Sequence of chain 1.D:
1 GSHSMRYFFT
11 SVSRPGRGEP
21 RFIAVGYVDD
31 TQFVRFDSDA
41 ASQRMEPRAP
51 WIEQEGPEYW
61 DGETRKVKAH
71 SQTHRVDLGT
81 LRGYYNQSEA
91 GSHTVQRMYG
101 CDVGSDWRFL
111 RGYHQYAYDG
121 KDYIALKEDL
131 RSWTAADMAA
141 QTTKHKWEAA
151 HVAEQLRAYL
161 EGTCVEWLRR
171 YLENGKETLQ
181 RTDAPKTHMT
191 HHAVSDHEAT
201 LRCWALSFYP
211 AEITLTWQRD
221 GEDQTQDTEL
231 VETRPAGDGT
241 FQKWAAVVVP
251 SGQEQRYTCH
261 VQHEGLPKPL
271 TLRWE

The small molecule below binds the protein below.
Small molecule (SMILES): CSCC[C@H](NC(=O)[C@H](CC(C)C)NC(=O)CN)C(=O)N[C@@H](CC1=CN=C2C=CC=CC12)C(=O)N[C@@H](CC(C)C)C(=O)N[C@@H](CO)C(=O)N[C@@H](Cc1ccc(O)cc1)C(=O)N[C@@H](Cc1ccccc1)C(=O)N[C@H](C(=O)O)C(C)C

Binding-site contacts:
Ligand atom N contacts residue TYR99 of chain 1.D at 3.2 Å (h-bond).
Ligand atom CG1 contacts residue TYR116 of chain 1.D at 3.6 Å (hydrophobic).
Ligand atom O contacts residue LYS146 of chain 1.D at 3.1 Å (salt-bridge).
Ligand atom CD2 contacts residue TYR7 of chain 1.D at 3.6 Å (hydrophobic).
Ligand atom N contacts residue TYR7 of chain 1.D at 2.9 Å (h-bond).
Ligand atom CA contacts residue GLU63 of chain 1.D at 3.5 Å.
Ligand atom CD1 contacts residue MET45 of chain 1.D at 3.6 Å (hydrophobic).
Ligand atom CA contacts residue TYR171 of chain 1.D at 3.5 Å (hydrophobic).
Ligand atom O contacts residue LYS66 of chain 1.D at 2.9 Å (salt-bridge).
Ligand atom O contacts residue TRP167 of chain 1.D at 3.5 Å.
Ligand atom OH contacts residue GLN155 of chain 1.D at 3.2 Å (h-bond).
Ligand atom CE contacts residue LEU156 of chain 1.D at 3.4 Å (hydrophobic).
Ligand atom O contacts residue THR73 of chain 1.D at 3.0 Å.
Ligand atom CD2 contacts residue VAL76 of chain 1.D at 3.5 Å (hydrophobic).
Ligand atom CD2 contacts residue PHE9 of chain 1.D at 3.5 Å (hydrophobic).
Ligand atom CE contacts residue TYR99 of chain 1.D at 3.6 Å (hydrophobic).
Ligand atom C contacts residue TRP147 of chain 1.D at 3.5 Å (hydrophobic).
Ligand atom CB contacts residue THR73 of chain 1.D at 3.5 Å.
Ligand atom OXT contacts residue THR143 of chain 1.D at 3.0 Å (h-bond).
Ligand atom N contacts residue ASP77 of chain 1.D at 3.0 Å (salt-bridge).
Ligand atom C contacts residue TYR7 of chain 1.D at 3.4 Å (hydrophobic).
Ligand atom NE1 contacts residue LYS66 of chain 1.D at 3.5 Å.
Ligand atom CE2 contacts residue LYS66 of chain 1.D at 3.4 Å.
Ligand atom O contacts residue TRP147 of chain 1.D at 2.8 Å (h-bond).
Ligand atom O contacts residue LYS66 of chain 1.D at 3.5 Å.
Ligand atom N contacts residue TYR171 of chain 1.D at 2.7 Å (h-bond).
Ligand atom CE3 contacts residue LYS66 of chain 1.D at 3.5 Å.
Ligand atom N contacts residue TRP167 of chain 1.D at 3.3 Å.
Ligand atom OXT contacts residue TYR84 of chain 1.D at 2.6 Å (h-bond).
Ligand atom O contacts residue HIS70 of chain 1.D at 3.3 Å.
Ligand atom CG contacts residue GLU63 of chain 1.D at 3.5 Å.
Ligand atom CA contacts residue TYR7 of chain 1.D at 3.2 Å (hydrophobic).
Ligand atom N contacts residue GLU63 of chain 1.D at 3.0 Å (salt-bridge).
Ligand atom CD2 contacts residue LYS66 of chain 1.D at 3.4 Å.
Ligand atom O contacts residue THR80 of chain 1.D at 3.5 Å.
Ligand atom O contacts residue TYR159 of chain 1.D at 2.7 Å (h-bond).
Ligand atom CD1 contacts residue VAL67 of chain 1.D at 3.5 Å (hydrophobic).
Ligand atom CA contacts residue TRP167 of chain 1.D at 3.5 Å (hydrophobic).
Ligand atom CD2 contacts residue TYR99 of chain 1.D at 3.4 Å (hydrophobic).
Ligand atom CG2 contacts residue ASP77 of chain 1.D at 3.3 Å.